Binding-site contacts:
Ligand atom CD2 contacts residue LYS55 of chain 1.A at 3.5 Å.
Ligand atom CB contacts residue LEU66 of chain 1.A at 3.6 Å (hydrophobic).
Ligand atom O2P contacts residue SER34 of chain 1.A at 2.9 Å (h-bond).
Ligand atom O contacts residue ARG13 of chain 1.A at 2.8 Å (salt-bridge).
Ligand atom OH contacts residue SER42 of chain 1.A at 3.2 Å (h-bond).
Ligand atom P contacts residue SER36 of chain 1.A at 3.5 Å.
Ligand atom C contacts residue ARG13 of chain 1.A at 3.7 Å.
Ligand atom CB contacts residue HIS53 of chain 1.A at 3.8 Å.
Ligand atom CE2 contacts residue ARG13 of chain 1.A at 3.7 Å.
Ligand atom O2P contacts residue ARG32 of chain 1.A at 3.0 Å (salt-bridge).
Ligand atom O1P contacts residue ARG13 of chain 1.A at 2.8 Å (salt-bridge).
Ligand atom CD2 contacts residue PHE54 of chain 1.A at 3.6 Å (hydrophobic).
Ligand atom CG contacts residue HIS53 of chain 1.A at 3.6 Å.
Ligand atom O3P contacts residue SER36 of chain 1.A at 2.5 Å (h-bond).
Ligand atom ND2 contacts residue LYS55 of chain 1.A at 2.9 Å (salt-bridge).
Ligand atom ND2 contacts residue LEU66 of chain 1.A at 2.9 Å (h-bond).
Ligand atom N contacts residue HIS53 of chain 1.A at 2.8 Å (h-bond).
Ligand atom CA contacts residue HIS53 of chain 1.A at 3.3 Å.
Ligand atom OD1 contacts residue LYS55 of chain 1.A at 2.9 Å (salt-bridge).
Ligand atom O2P contacts residue SER42 of chain 1.A at 2.8 Å (h-bond).
Ligand atom CB contacts residue TRP67 of chain 1.A at 3.6 Å (hydrophobic).
Ligand atom C contacts residue HIS53 of chain 1.A at 3.5 Å.
Ligand atom CE2 contacts residue SER42 of chain 1.A at 3.8 Å.
Ligand atom O contacts residue TRP67 of chain 1.A at 3.6 Å.
Ligand atom CG contacts residue LYS55 of chain 1.A at 3.7 Å.
Ligand atom CB contacts residue PHE54 of chain 1.A at 3.6 Å (hydrophobic).
Ligand atom P contacts residue SER42 of chain 1.A at 3.7 Å.
Ligand atom CG contacts residue LEU66 of chain 1.A at 3.8 Å (hydrophobic).
Ligand atom CE contacts residue ASN89 of chain 1.A at 3.7 Å.
Ligand atom CZ contacts residue ARG13 of chain 1.A at 3.9 Å.
Ligand atom P contacts residue ARG32 of chain 1.A at 3.8 Å.
Ligand atom OD1 contacts residue PHE54 of chain 1.A at 3.4 Å.
Ligand atom P contacts residue SER34 of chain 1.A at 3.8 Å.
Ligand atom CD2 contacts residue HIS53 of chain 1.A at 3.8 Å.
Ligand atom N contacts residue ARG13 of chain 1.A at 3.4 Å (salt-bridge).
Ligand atom O1P contacts residue ARG32 of chain 1.A at 2.8 Å (salt-bridge).
Ligand atom CA contacts residue TRP67 of chain 1.A at 3.5 Å (hydrophobic).
Ligand atom OH contacts residue SER36 of chain 1.A at 3.7 Å.
Ligand atom CB contacts residue HIS53 of chain 1.A at 3.8 Å.
Ligand atom O2P contacts residue SER36 of chain 1.A at 3.8 Å.

Sequence of chain 1.A:
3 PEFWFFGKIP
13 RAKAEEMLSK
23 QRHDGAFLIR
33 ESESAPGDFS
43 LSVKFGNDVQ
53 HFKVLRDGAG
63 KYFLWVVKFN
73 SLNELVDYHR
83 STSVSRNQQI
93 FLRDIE

A small-molecule ligand and the protein it binds are described below.
Small molecule (SMILES): CSCC[C@H](NC(=O)[C@H](Cc1ccc(OP(=O)(O)O)cc1)NC(=O)[C@H](C)N)C(=O)N[C@@H](CC(N)=O)C(=O)N[C@@H](CCSC)C(=O)N[C@H](C=O)[C@@H](C)O